A protein and the small-molecule ligand that binds it are described below.
Small molecule (SMILES): Nc1ncnc2c1ncn2[C@@H]1C[C@@H](O)[C@@H](COP(=O)(O)O)O1

Binding-site contacts:
Ligand atom C8 contacts residue PRO429 of chain 27.A at 4.3 Å (hydrophobic).
Ligand atom O3P contacts residue LYS439 of chain 27.A at 2.9 Å.
Ligand atom P contacts residue HIS426 of chain 27.A at 3.9 Å.
Ligand atom C2' contacts residue GLU215 of chain 27.A at 3.6 Å.
Ligand atom C6 contacts residue HIS428 of chain 27.A at 4.2 Å.
Ligand atom C8 contacts residue PRO218 of chain 27.A at 4.2 Å (hydrophobic).
Ligand atom N6 contacts residue HIS428 of chain 27.A at 4.0 Å.
Ligand atom O2P contacts residue HIS426 of chain 27.A at 3.6 Å.
Ligand atom O1P contacts residue HIS426 of chain 27.A at 2.7 Å (h-bond).
Ligand atom N9 contacts residue GLY437 of chain 27.A at 3.3 Å (h-bond).
Ligand atom P contacts residue LYS439 of chain 27.A at 3.3 Å.
Ligand atom C6 contacts residue PRO218 of chain 27.A at 4.2 Å (hydrophobic).
Ligand atom C2 contacts residue HIS428 of chain 27.A at 3.8 Å.
Ligand atom N9 contacts residue VAL217 of chain 27.A at 4.4 Å.
Ligand atom C8 contacts residue VAL217 of chain 27.A at 3.5 Å (hydrophobic).
Ligand atom C6 contacts residue SER430 of chain 27.A at 4.2 Å.
Ligand atom N7 contacts residue PRO218 of chain 27.A at 4.0 Å.
Ligand atom N1 contacts residue HIS428 of chain 27.A at 3.3 Å.
Ligand atom C1' contacts residue GLY437 of chain 27.A at 3.3 Å.
Ligand atom N9 contacts residue PRO429 of chain 27.A at 4.3 Å.
Ligand atom N6 contacts residue SER430 of chain 27.A at 3.7 Å.
Ligand atom C3' contacts residue GLY437 of chain 27.A at 3.9 Å.
Ligand atom O5' contacts residue LYS439 of chain 27.A at 3.8 Å.
Ligand atom N7 contacts residue PRO429 of chain 27.A at 4.3 Å.
Ligand atom O1P contacts residue LYS439 of chain 27.A at 2.6 Å.
Ligand atom N9 contacts residue PRO218 of chain 27.A at 4.2 Å.
Ligand atom C4 contacts residue PRO218 of chain 27.A at 4.1 Å (hydrophobic).
Ligand atom C3' contacts residue GLU215 of chain 27.A at 3.3 Å.
Ligand atom N6 contacts residue ASP407 of chain 27.A at 3.6 Å (salt-bridge).
Ligand atom O3' contacts residue GLU215 of chain 27.A at 3.5 Å (salt-bridge).
Ligand atom C2' contacts residue ASP216 of chain 27.A at 4.3 Å.
Ligand atom C8 contacts residue GLY437 of chain 27.A at 2.8 Å.
Ligand atom N7 contacts residue VAL217 of chain 27.A at 3.7 Å.
Ligand atom N7 contacts residue GLY437 of chain 27.A at 3.5 Å (h-bond).
Ligand atom C5 contacts residue PRO218 of chain 27.A at 4.0 Å (hydrophobic).
Ligand atom N3 contacts residue PRO429 of chain 27.A at 4.4 Å.
Ligand atom O3' contacts residue GLY437 of chain 27.A at 3.9 Å.
Ligand atom O3' contacts residue LYS439 of chain 27.A at 3.5 Å.
Ligand atom C2' contacts residue GLY437 of chain 27.A at 2.8 Å.
Ligand atom O3' contacts residue ILE420 of chain 27.A at 4.2 Å.

Sequence of chain 27.A:
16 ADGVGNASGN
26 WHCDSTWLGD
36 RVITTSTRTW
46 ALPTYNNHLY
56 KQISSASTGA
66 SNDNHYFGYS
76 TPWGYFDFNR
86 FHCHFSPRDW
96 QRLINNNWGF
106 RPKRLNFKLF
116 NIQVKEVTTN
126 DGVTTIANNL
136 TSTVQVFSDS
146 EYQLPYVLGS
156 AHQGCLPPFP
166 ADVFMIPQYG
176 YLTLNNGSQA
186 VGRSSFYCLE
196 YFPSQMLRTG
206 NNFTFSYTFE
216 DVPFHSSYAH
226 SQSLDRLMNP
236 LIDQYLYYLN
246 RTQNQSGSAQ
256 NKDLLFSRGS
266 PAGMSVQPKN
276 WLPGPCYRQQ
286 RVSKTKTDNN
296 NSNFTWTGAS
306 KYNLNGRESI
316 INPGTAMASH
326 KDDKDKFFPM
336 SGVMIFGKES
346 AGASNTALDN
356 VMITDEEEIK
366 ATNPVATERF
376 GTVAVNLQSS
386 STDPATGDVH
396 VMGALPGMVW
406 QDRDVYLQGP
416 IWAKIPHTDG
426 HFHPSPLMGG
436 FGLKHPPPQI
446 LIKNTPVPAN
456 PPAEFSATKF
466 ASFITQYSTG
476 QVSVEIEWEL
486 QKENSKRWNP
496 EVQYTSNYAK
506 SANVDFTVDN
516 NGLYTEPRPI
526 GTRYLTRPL